This small molecule binds to this protein.
Small molecule (SMILES): CCO/N=C/c1ccc(OCC[C@@H](C)CCN2CCN(c3ccnc(C(N)=O)c3)C2=O)cc1

Sequence of chain 54.C:
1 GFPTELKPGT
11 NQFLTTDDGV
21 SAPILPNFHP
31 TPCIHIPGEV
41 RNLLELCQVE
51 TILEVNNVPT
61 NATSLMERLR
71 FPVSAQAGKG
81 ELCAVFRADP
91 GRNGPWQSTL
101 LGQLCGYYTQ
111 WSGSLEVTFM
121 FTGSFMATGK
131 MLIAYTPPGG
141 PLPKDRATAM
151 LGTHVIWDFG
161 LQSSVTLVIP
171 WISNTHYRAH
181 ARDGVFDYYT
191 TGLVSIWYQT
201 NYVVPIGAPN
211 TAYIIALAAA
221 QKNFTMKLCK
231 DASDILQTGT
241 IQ

Sequence of chain 55.C:
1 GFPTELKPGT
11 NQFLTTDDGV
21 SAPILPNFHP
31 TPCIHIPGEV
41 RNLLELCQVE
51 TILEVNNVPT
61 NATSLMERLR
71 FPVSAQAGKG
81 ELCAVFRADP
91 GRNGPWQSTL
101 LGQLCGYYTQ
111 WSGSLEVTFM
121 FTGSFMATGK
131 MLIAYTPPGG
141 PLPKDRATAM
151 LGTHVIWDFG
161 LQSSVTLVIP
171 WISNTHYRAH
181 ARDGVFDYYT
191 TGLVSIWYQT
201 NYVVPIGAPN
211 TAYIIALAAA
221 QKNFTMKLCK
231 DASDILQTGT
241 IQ

Sequence of chain 54.A:
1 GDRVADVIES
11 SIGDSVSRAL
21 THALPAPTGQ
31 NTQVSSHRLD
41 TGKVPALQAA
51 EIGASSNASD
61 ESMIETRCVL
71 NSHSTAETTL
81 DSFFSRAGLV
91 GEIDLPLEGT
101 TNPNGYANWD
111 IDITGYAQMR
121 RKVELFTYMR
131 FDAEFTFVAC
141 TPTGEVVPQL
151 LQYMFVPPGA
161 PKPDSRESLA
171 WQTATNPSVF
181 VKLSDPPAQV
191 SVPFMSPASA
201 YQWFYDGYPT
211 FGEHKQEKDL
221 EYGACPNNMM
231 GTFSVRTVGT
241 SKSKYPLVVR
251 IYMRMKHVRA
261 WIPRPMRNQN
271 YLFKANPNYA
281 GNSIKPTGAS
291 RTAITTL

Binding-site contacts:
Ligand atom CBB contacts residue ILE111 of chain 54.A at 3.6 Å (hydrophobic).
Ligand atom OAD contacts residue ALA275 of chain 54.A at 3.2 Å.
Ligand atom CBC contacts residue ASN228 of chain 54.A at 3.8 Å.
Ligand atom CAN contacts residue PHE155 of chain 54.A at 3.8 Å (hydrophobic).
Ligand atom OAE contacts residue ILE113 of chain 54.A at 3.3 Å (h-bond).
Ligand atom OAX contacts residue ILE111 of chain 54.A at 3.5 Å.
Ligand atom CAI contacts residue PHE135 of chain 54.A at 3.7 Å (hydrophobic).
Ligand atom CAL contacts residue ILE111 of chain 54.A at 3.7 Å (hydrophobic).
Ligand atom CAL contacts residue PHE155 of chain 54.A at 3.6 Å (hydrophobic).
Ligand atom CAY contacts residue ASP112 of chain 54.A at 3.8 Å.
Ligand atom CAG contacts residue TRP203 of chain 54.A at 3.7 Å (hydrophobic).
Ligand atom CAA contacts residue SER178 of chain 54.A at 3.5 Å.
Ligand atom CAH contacts residue GLN202 of chain 54.A at 3.2 Å.
Ligand atom CAO contacts residue PHE135 of chain 54.A at 3.8 Å (hydrophobic).
Ligand atom OAX contacts residue MET195 of chain 54.A at 3.6 Å.
Ligand atom CAO contacts residue ILE111 of chain 54.A at 3.8 Å (hydrophobic).
Ligand atom CAS contacts residue TYR201 of chain 54.A at 3.5 Å (hydrophobic).
Ligand atom CAG contacts residue GLN202 of chain 54.A at 3.3 Å.
Ligand atom CAA contacts residue VAL179 of chain 54.A at 3.2 Å (hydrophobic).
Ligand atom CAN contacts residue PRO177 of chain 54.A at 3.4 Å (hydrophobic).
Ligand atom CAZ contacts residue TRP203 of chain 54.A at 3.5 Å (hydrophobic).
Ligand atom NAU contacts residue PHE155 of chain 54.A at 3.7 Å.
Ligand atom CAH contacts residue TRP203 of chain 54.A at 3.5 Å (hydrophobic).
Ligand atom CAA contacts residue TYR153 of chain 54.A at 3.5 Å (hydrophobic).
Ligand atom CBC contacts residue TRP203 of chain 54.A at 3.6 Å (hydrophobic).
Ligand atom CAH contacts residue ASN228 of chain 54.A at 3.4 Å.
Ligand atom CAA contacts residue PRO177 of chain 54.A at 3.5 Å (hydrophobic).
Ligand atom NBG contacts residue TRP203 of chain 54.A at 3.3 Å.
Ligand atom CAT contacts residue ASN228 of chain 54.A at 3.5 Å.
Ligand atom CAG contacts residue ASN228 of chain 54.A at 3.6 Å.
Ligand atom CAP contacts residue ILE111 of chain 54.A at 3.8 Å (hydrophobic).
Ligand atom NAC contacts residue ASP112 of chain 54.A at 2.5 Å (salt-bridge).
Ligand atom CAS contacts residue TRP203 of chain 54.A at 3.8 Å (hydrophobic).
Ligand atom OAE contacts residue ASP112 of chain 54.A at 3.6 Å.
Ligand atom CAT contacts residue TRP203 of chain 54.A at 3.6 Å (hydrophobic).
Ligand atom CAK contacts residue PHE135 of chain 54.A at 3.6 Å (hydrophobic).
Ligand atom CAY contacts residue THR114 of chain 54.A at 3.8 Å.
Ligand atom NAC contacts residue THR114 of chain 54.A at 3.3 Å (h-bond).
Ligand atom OAD contacts residue LYS274 of chain 54.A at 3.0 Å (salt-bridge).
Ligand atom CAJ contacts residue PHE155 of chain 54.A at 3.7 Å (hydrophobic).